Sequence of chain 1.B:
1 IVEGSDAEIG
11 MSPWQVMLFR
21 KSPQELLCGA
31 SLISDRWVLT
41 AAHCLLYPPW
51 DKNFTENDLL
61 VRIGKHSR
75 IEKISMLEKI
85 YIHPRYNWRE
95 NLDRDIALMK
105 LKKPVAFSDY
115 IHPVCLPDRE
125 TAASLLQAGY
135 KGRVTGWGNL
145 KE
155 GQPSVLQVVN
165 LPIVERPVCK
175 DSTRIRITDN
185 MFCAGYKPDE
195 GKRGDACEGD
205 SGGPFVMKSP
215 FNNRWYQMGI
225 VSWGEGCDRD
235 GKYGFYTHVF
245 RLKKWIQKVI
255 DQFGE

The small molecule below binds the protein below.
Small molecule (SMILES): CC(=O)N[C@@H]1[C@@H](O)[C@H](O)[C@@H](CO)O[C@H]1O

Binding-site contacts:
Ligand atom C2 contacts residue ASN53 of chain 1.B at 2.5 Å.
Ligand atom C8 contacts residue ASN53 of chain 1.B at 3.8 Å.
Ligand atom C3 contacts residue ASN53 of chain 1.B at 3.8 Å.
Ligand atom C7 contacts residue ASN53 of chain 1.B at 3.6 Å.
Ligand atom C1 contacts residue THR55 of chain 1.B at 4.4 Å.
Ligand atom C1 contacts residue ASN53 of chain 1.B at 1.4 Å.
Ligand atom O7 contacts residue ASN53 of chain 1.B at 4.5 Å.
Ligand atom C4 contacts residue ASN53 of chain 1.B at 4.2 Å.
Ligand atom O6 contacts residue THR55 of chain 1.B at 3.8 Å.
Ligand atom O5 contacts residue THR55 of chain 1.B at 4.2 Å.
Ligand atom C5 contacts residue THR55 of chain 1.B at 4.1 Å.
Ligand atom N2 contacts residue ASN53 of chain 1.B at 3.0 Å (h-bond).
Ligand atom C5 contacts residue ASN53 of chain 1.B at 3.7 Å.
Ligand atom O5 contacts residue ASN53 of chain 1.B at 2.4 Å (h-bond).
Ligand atom O7 contacts residue LEU46 of chain 1.B at 4.2 Å.